Sequence of chain 56.C:
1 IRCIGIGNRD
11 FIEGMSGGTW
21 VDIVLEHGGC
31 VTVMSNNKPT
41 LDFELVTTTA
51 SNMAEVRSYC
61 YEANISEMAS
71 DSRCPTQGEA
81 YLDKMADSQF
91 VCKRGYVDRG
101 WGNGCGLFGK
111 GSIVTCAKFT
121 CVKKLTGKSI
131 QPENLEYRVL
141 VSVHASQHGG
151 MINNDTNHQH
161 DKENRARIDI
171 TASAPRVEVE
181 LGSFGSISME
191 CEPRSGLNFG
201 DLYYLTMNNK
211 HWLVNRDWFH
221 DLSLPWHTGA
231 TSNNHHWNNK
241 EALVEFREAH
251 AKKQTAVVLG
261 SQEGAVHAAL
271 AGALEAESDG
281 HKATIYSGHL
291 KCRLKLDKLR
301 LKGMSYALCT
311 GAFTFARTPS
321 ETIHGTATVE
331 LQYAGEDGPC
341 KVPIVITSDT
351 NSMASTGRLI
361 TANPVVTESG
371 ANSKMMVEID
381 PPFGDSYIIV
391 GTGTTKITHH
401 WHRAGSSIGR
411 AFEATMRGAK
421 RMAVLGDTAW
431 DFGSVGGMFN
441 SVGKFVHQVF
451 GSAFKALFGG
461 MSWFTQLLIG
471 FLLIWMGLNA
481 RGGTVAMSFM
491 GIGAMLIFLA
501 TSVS

Binding-site contacts:
Ligand atom C7 contacts residue ASN154 of chain 56.C at 3.7 Å.
Ligand atom O5 contacts residue ASN154 of chain 56.C at 2.3 Å (h-bond).
Ligand atom C5 contacts residue MET151 of chain 56.C at 3.8 Å (hydrophobic).
Ligand atom C3 contacts residue MET151 of chain 56.C at 4.1 Å (hydrophobic).
Ligand atom C2 contacts residue GLY150 of chain 56.C at 3.8 Å.
Ligand atom C6 contacts residue ASN157 of chain 56.C at 3.7 Å.
Ligand atom O6 contacts residue MET151 of chain 56.C at 4.4 Å.
Ligand atom C2 contacts residue ASN154 of chain 56.C at 2.4 Å.
Ligand atom C6 contacts residue THR156 of chain 56.C at 3.8 Å.
Ligand atom C3 contacts residue ASN154 of chain 56.C at 3.8 Å.
Ligand atom C1 contacts residue THR156 of chain 56.C at 4.3 Å.
Ligand atom C6 contacts residue ASP161 of chain 56.C at 3.7 Å.
Ligand atom N2 contacts residue ASN154 of chain 56.C at 2.9 Å (h-bond).
Ligand atom C4 contacts residue MET151 of chain 56.C at 3.9 Å (hydrophobic).
Ligand atom O5 contacts residue MET151 of chain 56.C at 3.9 Å.
Ligand atom C8 contacts residue GLY150 of chain 56.C at 3.7 Å.
Ligand atom C1 contacts residue ASN154 of chain 56.C at 1.4 Å.
Ligand atom C5 contacts residue ASN154 of chain 56.C at 3.6 Å.
Ligand atom C5 contacts residue THR156 of chain 56.C at 3.8 Å.
Ligand atom C2 contacts residue MET151 of chain 56.C at 4.3 Å (hydrophobic).
Ligand atom O7 contacts residue ASN154 of chain 56.C at 4.0 Å.
Ligand atom C4 contacts residue ASN154 of chain 56.C at 4.2 Å.
Ligand atom O5 contacts residue ASN157 of chain 56.C at 4.2 Å.
Ligand atom C5 contacts residue THR156 of chain 56.C at 4.1 Å.
Ligand atom O5 contacts residue THR156 of chain 56.C at 3.8 Å.
Ligand atom C8 contacts residue THR156 of chain 56.C at 4.2 Å.
Ligand atom C8 contacts residue ASN157 of chain 56.C at 3.3 Å.
Ligand atom C1 contacts residue MET151 of chain 56.C at 4.2 Å (hydrophobic).
Ligand atom C6 contacts residue THR156 of chain 56.C at 3.9 Å.
Ligand atom O7 contacts residue GLY150 of chain 56.C at 2.9 Å (h-bond).
Ligand atom O7 contacts residue HIS148 of chain 56.C at 3.6 Å.
Ligand atom C7 contacts residue GLY150 of chain 56.C at 3.1 Å.
Ligand atom C1 contacts residue GLY150 of chain 56.C at 4.0 Å.
Ligand atom O5 contacts residue THR156 of chain 56.C at 4.1 Å.
Ligand atom N2 contacts residue GLY150 of chain 56.C at 3.5 Å (h-bond).

This small molecule binds to this protein.
Small molecule (SMILES): CC(=O)N[C@H]1[C@H](O[C@H]2[C@H](O)[C@@H](NC(C)=O)CO[C@@H]2CO[C@@H]2O[C@@H](C)[C@@H](O)[C@@H](O)[C@@H]2O)O[C@H](CO)[C@@H](O)[C@@H]1O